Sequence of chain 1.K:
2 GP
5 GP

Binding-site contacts:
Ligand atom CA contacts residue GLY2 of chain 1.J at 3.0 Å.
Ligand atom O contacts residue PRO6 of chain 1.K at 3.5 Å.
Ligand atom CA contacts residue GLY5 of chain 1.J at 3.7 Å.
Ligand atom C contacts residue GLY5 of chain 1.K at 3.6 Å.
Ligand atom CG contacts residue HYP4 of chain 1.J at 2.9 Å.
Ligand atom O contacts residue GLY5 of chain 1.J at 3.5 Å (h-bond).
Ligand atom C contacts residue HYP4 of chain 1.J at 3.7 Å.
Ligand atom O contacts residue GLY5 of chain 1.K at 3.0 Å.
Ligand atom O contacts residue HYP1 of chain 1.J at 3.0 Å.
Ligand atom O contacts residue HYP7 of chain 1.K at 3.8 Å.
Ligand atom CB contacts residue HYP4 of chain 1.J at 3.5 Å.
Ligand atom CA contacts residue PRO6 of chain 1.K at 3.1 Å (hydrophobic).
Ligand atom CD contacts residue GLY2 of chain 1.J at 3.5 Å.
Ligand atom CA contacts residue GLY2 of chain 1.K at 3.8 Å.
Ligand atom O contacts residue HYP4 of chain 1.J at 3.1 Å.
Ligand atom CB contacts residue HYP7 of chain 1.K at 3.2 Å.
Ligand atom O contacts residue PRO3 of chain 1.J at 3.7 Å.
Ligand atom C contacts residue PRO3 of chain 1.J at 3.7 Å (hydrophobic).
Ligand atom N contacts residue GLY2 of chain 1.J at 3.4 Å (h-bond).
Ligand atom O contacts residue GLY2 of chain 1.K at 3.6 Å.
Ligand atom O contacts residue PRO3 of chain 1.K at 3.1 Å.
Ligand atom CA contacts residue PRO3 of chain 1.J at 3.3 Å (hydrophobic).
Ligand atom OD1 contacts residue PRO6 of chain 1.K at 3.5 Å.
Ligand atom C contacts residue GLY5 of chain 1.J at 3.6 Å.
Ligand atom CG contacts residue HYP1 of chain 1.J at 3.6 Å.
Ligand atom CD contacts residue HYP1 of chain 1.J at 3.6 Å.
Ligand atom C contacts residue GLY5 of chain 1.J at 3.8 Å.
Ligand atom N contacts residue PRO3 of chain 1.J at 3.8 Å.
Ligand atom O contacts residue GLY5 of chain 1.J at 2.6 Å (h-bond).
Ligand atom O contacts residue GLY5 of chain 1.K at 3.2 Å.
Ligand atom CB contacts residue PRO6 of chain 1.K at 3.3 Å (hydrophobic).
Ligand atom O contacts residue GLY2 of chain 1.J at 2.9 Å (h-bond).
Ligand atom O contacts residue PRO6 of chain 1.J at 3.4 Å (h-bond).
Ligand atom N contacts residue PRO3 of chain 1.K at 2.9 Å (h-bond).
Ligand atom C contacts residue PRO3 of chain 1.K at 3.5 Å (hydrophobic).
Ligand atom C contacts residue GLY2 of chain 1.K at 3.8 Å.
Ligand atom C contacts residue PRO3 of chain 1.K at 3.6 Å (hydrophobic).
Ligand atom CA contacts residue PRO3 of chain 1.K at 3.2 Å (hydrophobic).
Ligand atom C contacts residue PRO3 of chain 1.K at 3.8 Å (hydrophobic).
Ligand atom N contacts residue GLY5 of chain 1.K at 3.7 Å.

This protein binds this small molecule.
Small molecule (SMILES): NCC(=O)N1CCC[C@H]1C(=O)N1C[C@H](O)C[C@H]1C(=O)NCC(=O)N1CCC[C@H]1C(=O)N1C[C@H](O)C[C@H]1C=O

Sequence of chain 1.J:
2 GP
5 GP